The protein below binds the small molecule below.
Small molecule (SMILES): CC(=O)N[C@@H]1[C@@H](O)[C@H](O)[C@@H](CO)O[C@H]1O

Binding-site contacts:
Ligand atom C1 contacts residue GLN1215 of chain 1.A at 4.1 Å.
Ligand atom C2 contacts residue ASN1217 of chain 1.A at 2.5 Å.
Ligand atom N2 contacts residue ASN1217 of chain 1.A at 3.0 Å (h-bond).
Ligand atom C5 contacts residue GLN1215 of chain 1.A at 3.7 Å.
Ligand atom C1 contacts residue ASN1217 of chain 1.A at 1.4 Å.
Ligand atom O6 contacts residue GLN1215 of chain 1.A at 3.3 Å (h-bond).
Ligand atom C6 contacts residue GLN1215 of chain 1.A at 4.1 Å.
Ligand atom O4 contacts residue GLN1215 of chain 1.A at 3.8 Å.
Ligand atom C3 contacts residue ASN1217 of chain 1.A at 3.8 Å.
Ligand atom C5 contacts residue ASN1217 of chain 1.A at 3.7 Å.
Ligand atom C7 contacts residue ASN1217 of chain 1.A at 4.1 Å.
Ligand atom C3 contacts residue GLN1215 of chain 1.A at 4.1 Å.
Ligand atom O5 contacts residue GLN1215 of chain 1.A at 4.3 Å.
Ligand atom C4 contacts residue ASN1217 of chain 1.A at 4.2 Å.
Ligand atom O5 contacts residue ASN1217 of chain 1.A at 2.4 Å (h-bond).
Ligand atom C4 contacts residue GLN1215 of chain 1.A at 4.3 Å.

Sequence of chain 1.A:
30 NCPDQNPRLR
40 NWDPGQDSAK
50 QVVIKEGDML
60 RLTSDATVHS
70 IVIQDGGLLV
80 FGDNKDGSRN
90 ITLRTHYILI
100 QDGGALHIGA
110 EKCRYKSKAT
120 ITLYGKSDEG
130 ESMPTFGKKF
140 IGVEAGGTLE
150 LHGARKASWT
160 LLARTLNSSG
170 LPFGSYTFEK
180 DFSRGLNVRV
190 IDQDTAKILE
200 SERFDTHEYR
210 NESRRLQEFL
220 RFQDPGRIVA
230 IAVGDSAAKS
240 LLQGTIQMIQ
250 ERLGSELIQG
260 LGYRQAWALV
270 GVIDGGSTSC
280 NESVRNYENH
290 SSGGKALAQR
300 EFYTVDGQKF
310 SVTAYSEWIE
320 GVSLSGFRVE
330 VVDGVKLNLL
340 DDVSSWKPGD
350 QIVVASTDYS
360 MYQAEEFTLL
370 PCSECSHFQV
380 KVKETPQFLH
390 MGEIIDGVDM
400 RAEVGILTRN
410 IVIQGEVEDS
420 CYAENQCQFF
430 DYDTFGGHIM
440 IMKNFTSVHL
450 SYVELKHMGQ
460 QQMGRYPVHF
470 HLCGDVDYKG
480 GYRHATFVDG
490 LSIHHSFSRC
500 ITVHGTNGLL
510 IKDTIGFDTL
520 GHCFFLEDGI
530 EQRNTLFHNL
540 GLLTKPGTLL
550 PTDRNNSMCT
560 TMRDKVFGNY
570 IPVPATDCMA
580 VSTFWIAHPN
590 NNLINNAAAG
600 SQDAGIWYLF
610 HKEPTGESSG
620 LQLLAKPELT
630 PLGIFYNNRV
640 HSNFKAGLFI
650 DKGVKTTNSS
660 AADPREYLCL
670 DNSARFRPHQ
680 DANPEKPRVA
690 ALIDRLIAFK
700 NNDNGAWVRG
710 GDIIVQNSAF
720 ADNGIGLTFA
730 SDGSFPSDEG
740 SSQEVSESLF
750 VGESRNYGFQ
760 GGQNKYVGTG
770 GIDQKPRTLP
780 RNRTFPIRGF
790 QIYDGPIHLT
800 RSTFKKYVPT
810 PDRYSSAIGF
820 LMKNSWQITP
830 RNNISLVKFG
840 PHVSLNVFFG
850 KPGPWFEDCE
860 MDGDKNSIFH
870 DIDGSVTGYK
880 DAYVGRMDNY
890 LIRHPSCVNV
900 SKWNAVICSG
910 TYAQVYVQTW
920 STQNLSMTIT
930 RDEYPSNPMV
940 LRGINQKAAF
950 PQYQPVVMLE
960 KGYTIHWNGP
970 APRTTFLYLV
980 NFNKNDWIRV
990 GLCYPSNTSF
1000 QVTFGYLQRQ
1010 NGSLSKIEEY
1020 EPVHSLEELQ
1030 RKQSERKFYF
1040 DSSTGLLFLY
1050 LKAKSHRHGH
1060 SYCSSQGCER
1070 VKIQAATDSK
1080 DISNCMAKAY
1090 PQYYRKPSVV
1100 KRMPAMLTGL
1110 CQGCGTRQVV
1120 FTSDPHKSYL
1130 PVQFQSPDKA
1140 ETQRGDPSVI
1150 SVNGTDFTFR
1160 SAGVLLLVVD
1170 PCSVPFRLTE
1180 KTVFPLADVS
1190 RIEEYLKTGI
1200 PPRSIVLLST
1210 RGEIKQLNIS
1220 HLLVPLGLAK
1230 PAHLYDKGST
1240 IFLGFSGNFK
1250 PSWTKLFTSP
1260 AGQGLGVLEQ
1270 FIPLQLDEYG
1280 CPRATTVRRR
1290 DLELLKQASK